The protein below binds the small molecule below.
Small molecule (SMILES): CC(=O)N[C@@H]1[C@@H](O)[C@H](O)[C@@H](CO)O[C@H]1O

Sequence of chain 1.B:
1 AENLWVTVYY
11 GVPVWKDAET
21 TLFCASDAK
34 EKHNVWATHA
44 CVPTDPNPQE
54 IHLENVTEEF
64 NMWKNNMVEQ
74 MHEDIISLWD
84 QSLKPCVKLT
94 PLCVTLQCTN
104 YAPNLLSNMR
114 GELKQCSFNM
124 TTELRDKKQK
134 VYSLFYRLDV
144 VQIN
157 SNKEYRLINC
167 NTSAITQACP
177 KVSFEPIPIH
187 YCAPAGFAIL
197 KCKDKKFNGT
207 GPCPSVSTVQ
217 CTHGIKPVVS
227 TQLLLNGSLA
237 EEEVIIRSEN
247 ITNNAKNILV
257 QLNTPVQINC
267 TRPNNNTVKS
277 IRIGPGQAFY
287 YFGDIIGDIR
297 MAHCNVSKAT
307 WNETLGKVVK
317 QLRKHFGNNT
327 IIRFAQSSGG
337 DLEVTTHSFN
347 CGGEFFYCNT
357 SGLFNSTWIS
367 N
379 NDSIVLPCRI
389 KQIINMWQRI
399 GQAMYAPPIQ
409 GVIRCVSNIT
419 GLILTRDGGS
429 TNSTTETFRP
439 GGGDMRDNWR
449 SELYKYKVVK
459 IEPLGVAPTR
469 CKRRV

Binding-site contacts:
Ligand atom O3 contacts residue ASN246 of chain 1.B at 3.3 Å.
Ligand atom C2 contacts residue ASN246 of chain 1.B at 2.7 Å.
Ligand atom C4 contacts residue ASN246 of chain 1.B at 3.7 Å.
Ligand atom C1 contacts residue ASN249 of chain 1.B at 4.1 Å.
Ligand atom N2 contacts residue ASN246 of chain 1.B at 3.8 Å.
Ligand atom O7 contacts residue THR248 of chain 1.B at 3.8 Å.
Ligand atom C1 contacts residue ASN246 of chain 1.B at 1.5 Å.
Ligand atom C3 contacts residue ASN246 of chain 1.B at 3.6 Å.
Ligand atom C5 contacts residue ASN246 of chain 1.B at 3.7 Å.
Ligand atom O5 contacts residue ASN246 of chain 1.B at 2.5 Å (h-bond).